A small-molecule ligand and the protein it binds are described below.
Small molecule (SMILES): NC(=O)[C@@H]1C[C@]2(NC(=O)NC2=O)c2cc(F)ccc2O1

Binding-site contacts:
Ligand atom N1I contacts residue NAP1 of chain 1.E at 3.7 Å.
Ligand atom C16 contacts residue PHE122 of chain 1.B at 3.6 Å (hydrophobic).
Ligand atom O20 contacts residue CYS298 of chain 1.B at 3.5 Å.
Ligand atom C12 contacts residue TRP20 of chain 1.B at 4.0 Å (hydrophobic).
Ligand atom F17 contacts residue VAL47 of chain 1.B at 3.3 Å.
Ligand atom O3I contacts residue TRP20 of chain 1.B at 3.8 Å.
Ligand atom N4 contacts residue TYR48 of chain 1.B at 3.9 Å.
Ligand atom O3I contacts residue NAP1 of chain 1.E at 2.9 Å.
Ligand atom C15 contacts residue PHE122 of chain 1.B at 3.9 Å (hydrophobic).
Ligand atom N4 contacts residue NAP1 of chain 1.E at 3.4 Å.
Ligand atom O6I contacts residue TRP111 of chain 1.B at 2.7 Å (h-bond).
Ligand atom N1I contacts residue TRP20 of chain 1.B at 3.4 Å.
Ligand atom O3I contacts residue TYR48 of chain 1.B at 2.5 Å (h-bond).
Ligand atom C5 contacts residue TRP111 of chain 1.B at 3.6 Å (hydrophobic).
Ligand atom C13 contacts residue TRP20 of chain 1.B at 3.5 Å (hydrophobic).
Ligand atom C8I contacts residue CYS298 of chain 1.B at 4.0 Å (hydrophobic).
Ligand atom N21 contacts residue LEU300 of chain 1.B at 3.6 Å.
Ligand atom C14 contacts residue VAL47 of chain 1.B at 3.8 Å (hydrophobic).
Ligand atom C19 contacts residue TRP219 of chain 1.B at 3.9 Å (hydrophobic).
Ligand atom C11 contacts residue TRP219 of chain 1.B at 3.9 Å (hydrophobic).
Ligand atom C8I contacts residue TRP219 of chain 1.B at 3.9 Å (hydrophobic).
Ligand atom N4 contacts residue HIS110 of chain 1.B at 2.8 Å (h-bond).
Ligand atom C2I contacts residue HIS110 of chain 1.B at 3.8 Å.
Ligand atom C14 contacts residue TRP20 of chain 1.B at 3.6 Å (hydrophobic).
Ligand atom O10 contacts residue TRP219 of chain 1.B at 3.4 Å.
Ligand atom C13 contacts residue VAL47 of chain 1.B at 3.8 Å (hydrophobic).
Ligand atom O20 contacts residue LEU300 of chain 1.B at 3.0 Å (h-bond).
Ligand atom N21 contacts residue TRP219 of chain 1.B at 3.3 Å.
Ligand atom F17 contacts residue TRP20 of chain 1.B at 3.5 Å.
Ligand atom C2I contacts residue TRP20 of chain 1.B at 4.0 Å (hydrophobic).
Ligand atom O20 contacts residue TRP111 of chain 1.B at 3.2 Å.
Ligand atom C5 contacts residue HIS110 of chain 1.B at 3.5 Å.
Ligand atom C2I contacts residue NAP1 of chain 1.E at 3.1 Å.
Ligand atom O20 contacts residue ALA299 of chain 1.B at 3.6 Å (h-bond).
Ligand atom C9 contacts residue TRP219 of chain 1.B at 3.9 Å (hydrophobic).
Ligand atom C19 contacts residue LEU300 of chain 1.B at 3.6 Å (hydrophobic).
Ligand atom C2I contacts residue TYR48 of chain 1.B at 3.5 Å (hydrophobic).
Ligand atom O6I contacts residue HIS110 of chain 1.B at 3.6 Å.
Ligand atom C19 contacts residue CYS298 of chain 1.B at 4.0 Å (hydrophobic).
Ligand atom O6I contacts residue TRP79 of chain 1.B at 3.4 Å.

Sequence of chain 1.B:
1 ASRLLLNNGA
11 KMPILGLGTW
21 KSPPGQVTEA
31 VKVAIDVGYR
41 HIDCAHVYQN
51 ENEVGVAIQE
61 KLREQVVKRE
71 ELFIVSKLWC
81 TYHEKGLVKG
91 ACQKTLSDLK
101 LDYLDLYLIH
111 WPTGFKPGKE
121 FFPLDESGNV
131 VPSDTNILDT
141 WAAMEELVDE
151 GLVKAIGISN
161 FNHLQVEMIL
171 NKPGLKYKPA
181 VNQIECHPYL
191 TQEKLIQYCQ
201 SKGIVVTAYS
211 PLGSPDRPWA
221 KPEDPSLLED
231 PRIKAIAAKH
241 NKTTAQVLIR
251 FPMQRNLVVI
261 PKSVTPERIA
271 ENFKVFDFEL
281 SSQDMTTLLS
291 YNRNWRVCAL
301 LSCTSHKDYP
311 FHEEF